Sequence of chain 2.E:
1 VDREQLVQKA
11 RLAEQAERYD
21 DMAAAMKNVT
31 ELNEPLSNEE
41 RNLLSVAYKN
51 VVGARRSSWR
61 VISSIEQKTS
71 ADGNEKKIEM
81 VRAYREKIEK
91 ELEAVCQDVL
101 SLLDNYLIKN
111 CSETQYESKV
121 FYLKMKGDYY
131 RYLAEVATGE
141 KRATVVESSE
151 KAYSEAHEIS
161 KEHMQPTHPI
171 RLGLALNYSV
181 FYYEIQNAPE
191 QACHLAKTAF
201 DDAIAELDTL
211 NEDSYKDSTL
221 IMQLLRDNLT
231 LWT

Binding-site contacts:
Ligand atom C contacts residue ASN228 of chain 2.E at 3.9 Å.
Ligand atom O3P contacts residue TYR132 of chain 2.E at 3.8 Å.
Ligand atom O contacts residue ASN228 of chain 2.E at 2.9 Å (h-bond).
Ligand atom CB contacts residue TRP232 of chain 2.E at 3.6 Å (hydrophobic).
Ligand atom O3P contacts residue LYS49 of chain 2.E at 2.7 Å (salt-bridge).
Ligand atom C contacts residue LEU176 of chain 2.E at 3.7 Å (hydrophobic).
Ligand atom CD contacts residue LEU224 of chain 2.E at 3.7 Å (hydrophobic).
Ligand atom CG2 contacts residue ASN228 of chain 2.E at 3.1 Å.
Ligand atom C contacts residue ASN228 of chain 2.E at 4.0 Å.
Ligand atom CB contacts residue ASN177 of chain 2.E at 3.5 Å.
Ligand atom O contacts residue LYS49 of chain 2.E at 3.6 Å (salt-bridge).
Ligand atom O1P contacts residue ARG131 of chain 2.E at 2.9 Å (salt-bridge).
Ligand atom CA contacts residue ASN177 of chain 2.E at 3.5 Å.
Ligand atom P contacts residue ARG131 of chain 2.E at 3.7 Å.
Ligand atom CB contacts residue VAL180 of chain 2.E at 3.9 Å (hydrophobic).
Ligand atom CD1 contacts residue ILE221 of chain 2.E at 3.8 Å (hydrophobic).
Ligand atom P contacts residue TYR132 of chain 2.E at 3.9 Å.
Ligand atom N contacts residue ASN228 of chain 2.E at 3.1 Å (h-bond).
Ligand atom CB contacts residue ASN228 of chain 2.E at 3.9 Å.
Ligand atom N contacts residue LEU176 of chain 2.E at 3.4 Å.
Ligand atom P contacts residue ARG56 of chain 2.E at 3.7 Å.
Ligand atom CG2 contacts residue LEU224 of chain 2.E at 4.0 Å (hydrophobic).
Ligand atom O2P contacts residue ARG131 of chain 2.E at 2.7 Å (salt-bridge).
Ligand atom O contacts residue LEU176 of chain 2.E at 3.9 Å.
Ligand atom CA contacts residue LEU176 of chain 2.E at 3.7 Å (hydrophobic).
Ligand atom O3P contacts residue ARG56 of chain 2.E at 2.7 Å (salt-bridge).
Ligand atom C contacts residue ASN177 of chain 2.E at 3.6 Å.
Ligand atom O2P contacts residue ASN177 of chain 2.E at 3.9 Å.
Ligand atom O2P contacts residue LYS49 of chain 2.E at 3.8 Å.
Ligand atom P contacts residue LYS49 of chain 2.E at 3.8 Å.
Ligand atom CA contacts residue ASN177 of chain 2.E at 3.7 Å.
Ligand atom O2P contacts residue TYR132 of chain 2.E at 2.8 Å (h-bond).
Ligand atom CA contacts residue ASN228 of chain 2.E at 3.8 Å.
Ligand atom CA contacts residue ASN228 of chain 2.E at 4.0 Å.
Ligand atom O contacts residue VAL180 of chain 2.E at 3.7 Å.
Ligand atom CB contacts residue ARG131 of chain 2.E at 3.9 Å.
Ligand atom N contacts residue GLU184 of chain 2.E at 4.0 Å.
Ligand atom N contacts residue ASN177 of chain 2.E at 2.8 Å (h-bond).
Ligand atom O1P contacts residue ARG56 of chain 2.E at 2.8 Å (salt-bridge).
Ligand atom CB contacts residue ASN177 of chain 2.E at 3.4 Å.

A small-molecule ligand and the protein it binds are described below.
Small molecule (SMILES): CC[C@H](C)[C@H](NC(=O)[C@H](C)NC(=O)[C@H](C)N)C(=O)N[C@@H](COP(=O)(O)O)C(=O)N[C@@H](CC(C)C)C(=O)N1CCC[C@H]1C(=O)O